Binding-site contacts:
Ligand atom NAD contacts residue PHE34 of chain 1.A at 3.5 Å.
Ligand atom C2 contacts residue NDP1 of chain 1.C at 3.8 Å.
Ligand atom N1 contacts residue ALA9 of chain 1.A at 3.5 Å (h-bond).
Ligand atom CAB contacts residue SER59 of chain 1.A at 3.4 Å.
Ligand atom C5 contacts residue NDP1 of chain 1.C at 3.2 Å.
Ligand atom N1 contacts residue PHE34 of chain 1.A at 3.6 Å.
Ligand atom C2 contacts residue GLU30 of chain 1.A at 3.4 Å.
Ligand atom C4 contacts residue NDP1 of chain 1.C at 3.7 Å.
Ligand atom CAN contacts residue GLU30 of chain 1.A at 3.6 Å.
Ligand atom NAC contacts residue VAL8 of chain 1.A at 3.4 Å.
Ligand atom NAD contacts residue ILE7 of chain 1.A at 2.8 Å (h-bond).
Ligand atom NAC contacts residue GLU30 of chain 1.A at 2.6 Å (salt-bridge).
Ligand atom CAJ contacts residue PHE34 of chain 1.A at 3.8 Å (hydrophobic).
Ligand atom C6 contacts residue PHE34 of chain 1.A at 3.5 Å (hydrophobic).
Ligand atom OAS contacts residue SER59 of chain 1.A at 3.7 Å.
Ligand atom N3 contacts residue GLU30 of chain 1.A at 2.8 Å (salt-bridge).
Ligand atom NAC contacts residue ILE7 of chain 1.A at 3.8 Å.
Ligand atom C6 contacts residue ILE7 of chain 1.A at 3.5 Å (hydrophobic).
Ligand atom N3 contacts residue ALA9 of chain 1.A at 3.5 Å.
Ligand atom NAC contacts residue ALA9 of chain 1.A at 3.5 Å (h-bond).
Ligand atom N1 contacts residue VAL8 of chain 1.A at 3.3 Å.
Ligand atom NAD contacts residue VAL115 of chain 1.A at 3.3 Å (h-bond).
Ligand atom CAF contacts residue NDP1 of chain 1.C at 3.5 Å.
Ligand atom N1 contacts residue ILE7 of chain 1.A at 3.4 Å (h-bond).
Ligand atom CAG contacts residue PHE31 of chain 1.A at 3.5 Å (hydrophobic).
Ligand atom CAH contacts residue LEU67 of chain 1.A at 3.5 Å (hydrophobic).
Ligand atom C4 contacts residue GLU30 of chain 1.A at 3.6 Å.
Ligand atom CAA contacts residue GLU30 of chain 1.A at 3.3 Å.
Ligand atom NAP contacts residue PHE31 of chain 1.A at 3.2 Å.
Ligand atom CAE contacts residue NDP1 of chain 1.C at 3.4 Å.
Ligand atom C2 contacts residue ALA9 of chain 1.A at 3.4 Å (hydrophobic).
Ligand atom NAD contacts residue NDP1 of chain 1.C at 3.4 Å (h-bond).
Ligand atom NAD contacts residue TYR121 of chain 1.A at 3.5 Å (h-bond).
Ligand atom CAH contacts residue PHE31 of chain 1.A at 3.5 Å (hydrophobic).
Ligand atom C5 contacts residue PHE34 of chain 1.A at 3.7 Å (hydrophobic).
Ligand atom C6 contacts residue NDP1 of chain 1.C at 3.0 Å.
Ligand atom CAH contacts residue GLN35 of chain 1.A at 3.6 Å.
Ligand atom NAC contacts residue THR136 of chain 1.A at 3.6 Å.
Ligand atom C2 contacts residue VAL8 of chain 1.A at 3.6 Å (hydrophobic).
Ligand atom N1 contacts residue NDP1 of chain 1.C at 3.4 Å (h-bond).

Sequence of chain 1.A:
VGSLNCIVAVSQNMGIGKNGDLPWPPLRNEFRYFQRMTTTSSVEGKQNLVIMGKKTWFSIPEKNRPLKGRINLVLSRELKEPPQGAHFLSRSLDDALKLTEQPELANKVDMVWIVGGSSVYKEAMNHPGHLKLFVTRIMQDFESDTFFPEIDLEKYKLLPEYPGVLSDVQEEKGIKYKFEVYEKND

A protein and the small-molecule ligand that binds it are described below.
Small molecule (SMILES): CCc1nc(N)nc(N)c1C#CCc1cc(OC)cc(-c2ccncc2)c1